This small molecule binds to this protein.
Small molecule (SMILES): CC(=O)N[C@@H]1[C@@H](O)[C@H](O)[C@@H](CO)O[C@H]1O

Sequence of chain 1.UA:
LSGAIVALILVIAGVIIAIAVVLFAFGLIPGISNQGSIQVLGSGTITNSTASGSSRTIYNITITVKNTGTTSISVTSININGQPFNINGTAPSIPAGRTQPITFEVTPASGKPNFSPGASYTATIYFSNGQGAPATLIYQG

Binding-site contacts:
Ligand atom C3 contacts residue ASN88 of chain 1.UA at 3.9 Å.
Ligand atom C8 contacts residue SER55 of chain 1.UA at 3.3 Å.
Ligand atom C1 contacts residue ASN88 of chain 1.UA at 1.4 Å.
Ligand atom C8 contacts residue ILE58 of chain 1.UA at 3.3 Å (hydrophobic).
Ligand atom C7 contacts residue ASN88 of chain 1.UA at 3.9 Å.
Ligand atom C1 contacts residue GLY89 of chain 1.UA at 4.5 Å.
Ligand atom O5 contacts residue ASN88 of chain 1.UA at 2.3 Å (h-bond).
Ligand atom O5 contacts residue GLY89 of chain 1.UA at 4.0 Å.
Ligand atom O7 contacts residue ASN88 of chain 1.UA at 4.0 Å.
Ligand atom C5 contacts residue ASN88 of chain 1.UA at 3.6 Å.
Ligand atom O7 contacts residue ILE58 of chain 1.UA at 4.1 Å.
Ligand atom O6 contacts residue GLY89 of chain 1.UA at 4.0 Å.
Ligand atom N2 contacts residue ILE58 of chain 1.UA at 3.9 Å.
Ligand atom C7 contacts residue ILE58 of chain 1.UA at 3.6 Å (hydrophobic).
Ligand atom C4 contacts residue ASN88 of chain 1.UA at 4.2 Å.
Ligand atom O6 contacts residue ASN88 of chain 1.UA at 4.1 Å.
Ligand atom C2 contacts residue ASN88 of chain 1.UA at 2.5 Å.
Ligand atom N2 contacts residue ASN88 of chain 1.UA at 3.1 Å (h-bond).